The protein below binds the small molecule below.
Small molecule (SMILES): Oc1cc(O)c2c(c1)O[C@H](c1ccc(O)c(O)c1)[C@@H](O)C2

Sequence of chain 1.E:
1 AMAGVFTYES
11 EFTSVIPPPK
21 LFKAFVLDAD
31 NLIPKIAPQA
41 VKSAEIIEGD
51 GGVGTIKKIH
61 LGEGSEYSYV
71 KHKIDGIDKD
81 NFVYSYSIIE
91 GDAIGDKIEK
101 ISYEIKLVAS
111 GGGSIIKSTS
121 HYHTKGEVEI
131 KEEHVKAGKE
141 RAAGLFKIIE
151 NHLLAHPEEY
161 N

Binding-site contacts:
Ligand atom O93 contacts residue LYS42 of chain 1.E at 3.6 Å.
Ligand atom O1 contacts residue GLU63 of chain 1.E at 3.8 Å.
Ligand atom C8 contacts residue GLY64 of chain 1.E at 4.1 Å.
Ligand atom C7 contacts residue GLN39 of chain 1.E at 4.2 Å.
Ligand atom O1 contacts residue GLN39 of chain 1.E at 4.5 Å.
Ligand atom O71 contacts residue GLY64 of chain 1.E at 3.3 Å.
Ligand atom C2 contacts residue GLN39 of chain 1.E at 4.1 Å.
Ligand atom C10 contacts residue GLN39 of chain 1.E at 4.0 Å.
Ligand atom C9 contacts residue GLN39 of chain 1.E at 4.0 Å.
Ligand atom C8 contacts residue GLU63 of chain 1.E at 3.6 Å.
Ligand atom O71 contacts residue GLU63 of chain 1.E at 3.9 Å.
Ligand atom C92 contacts residue GLU63 of chain 1.E at 4.0 Å.
Ligand atom C7 contacts residue GLU63 of chain 1.E at 4.2 Å.
Ligand atom O3 contacts residue PRO38 of chain 1.E at 4.0 Å.
Ligand atom O3 contacts residue GLN39 of chain 1.E at 4.0 Å.
Ligand atom C9 contacts residue GLU63 of chain 1.E at 4.2 Å.
Ligand atom C8 contacts residue GLN39 of chain 1.E at 4.0 Å.
Ligand atom C7 contacts residue GLY64 of chain 1.E at 4.0 Å.
Ligand atom C6 contacts residue GLN39 of chain 1.E at 4.1 Å.
Ligand atom C5 contacts residue GLN39 of chain 1.E at 4.1 Å.